Sequence of chain 1.C:
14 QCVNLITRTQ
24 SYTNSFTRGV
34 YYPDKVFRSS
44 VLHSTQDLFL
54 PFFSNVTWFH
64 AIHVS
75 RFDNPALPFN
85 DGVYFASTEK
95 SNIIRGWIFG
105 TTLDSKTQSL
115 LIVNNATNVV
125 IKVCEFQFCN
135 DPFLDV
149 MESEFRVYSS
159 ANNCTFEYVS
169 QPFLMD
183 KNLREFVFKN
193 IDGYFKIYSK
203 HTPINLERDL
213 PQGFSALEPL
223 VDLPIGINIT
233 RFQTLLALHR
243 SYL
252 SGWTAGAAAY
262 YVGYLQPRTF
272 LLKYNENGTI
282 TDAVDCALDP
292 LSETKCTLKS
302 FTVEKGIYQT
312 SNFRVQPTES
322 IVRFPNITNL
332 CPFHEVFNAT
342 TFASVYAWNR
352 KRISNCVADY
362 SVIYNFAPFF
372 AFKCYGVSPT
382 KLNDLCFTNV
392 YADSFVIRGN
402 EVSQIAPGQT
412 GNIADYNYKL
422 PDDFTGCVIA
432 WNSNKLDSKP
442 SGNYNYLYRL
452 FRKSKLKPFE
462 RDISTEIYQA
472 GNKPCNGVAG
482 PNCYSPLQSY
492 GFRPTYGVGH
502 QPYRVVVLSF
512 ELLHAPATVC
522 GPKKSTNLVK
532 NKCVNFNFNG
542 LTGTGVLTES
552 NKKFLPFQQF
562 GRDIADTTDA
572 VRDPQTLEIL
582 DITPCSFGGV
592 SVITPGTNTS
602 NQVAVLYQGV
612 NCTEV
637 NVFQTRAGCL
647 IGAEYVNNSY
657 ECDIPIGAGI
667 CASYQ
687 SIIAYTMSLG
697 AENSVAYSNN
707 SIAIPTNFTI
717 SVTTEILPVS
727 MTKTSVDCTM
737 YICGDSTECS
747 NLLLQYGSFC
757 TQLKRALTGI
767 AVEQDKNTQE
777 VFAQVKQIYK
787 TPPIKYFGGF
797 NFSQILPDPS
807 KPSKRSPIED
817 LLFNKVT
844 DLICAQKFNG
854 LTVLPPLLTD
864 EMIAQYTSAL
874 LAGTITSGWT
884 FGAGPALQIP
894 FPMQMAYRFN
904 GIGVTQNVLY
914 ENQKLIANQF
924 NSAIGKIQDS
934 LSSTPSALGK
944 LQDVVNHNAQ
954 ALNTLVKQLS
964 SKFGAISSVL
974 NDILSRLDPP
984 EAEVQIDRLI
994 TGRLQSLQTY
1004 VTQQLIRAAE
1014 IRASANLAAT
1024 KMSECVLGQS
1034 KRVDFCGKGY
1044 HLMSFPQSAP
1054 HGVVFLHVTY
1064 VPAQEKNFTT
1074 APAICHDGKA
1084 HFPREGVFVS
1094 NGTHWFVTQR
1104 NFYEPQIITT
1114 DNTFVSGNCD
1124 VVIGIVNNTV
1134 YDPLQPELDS

Binding-site contacts:
Ligand atom C4 contacts residue ASN327 of chain 1.C at 4.2 Å.
Ligand atom C1 contacts residue GLN576 of chain 1.C at 4.0 Å.
Ligand atom C1 contacts residue ASN327 of chain 1.C at 1.4 Å.
Ligand atom C4 contacts residue GLN576 of chain 1.C at 3.9 Å.
Ligand atom N2 contacts residue ASN327 of chain 1.C at 2.8 Å (h-bond).
Ligand atom C2 contacts residue GLN576 of chain 1.C at 3.4 Å.
Ligand atom O6 contacts residue PRO575 of chain 1.C at 3.7 Å.
Ligand atom O7 contacts residue GLN576 of chain 1.C at 3.7 Å.
Ligand atom O3 contacts residue GLN576 of chain 1.C at 4.1 Å.
Ligand atom C2 contacts residue ASN327 of chain 1.C at 2.4 Å.
Ligand atom C5 contacts residue ASN327 of chain 1.C at 3.7 Å.
Ligand atom C5 contacts residue PRO575 of chain 1.C at 3.9 Å (hydrophobic).
Ligand atom C6 contacts residue PRO575 of chain 1.C at 3.3 Å (hydrophobic).
Ligand atom C7 contacts residue ASN327 of chain 1.C at 3.6 Å.
Ligand atom N2 contacts residue GLN576 of chain 1.C at 4.4 Å.
Ligand atom C3 contacts residue GLN576 of chain 1.C at 4.0 Å.
Ligand atom O5 contacts residue GLN576 of chain 1.C at 3.8 Å.
Ligand atom O7 contacts residue ASN327 of chain 1.C at 4.0 Å.
Ligand atom C3 contacts residue ASN327 of chain 1.C at 3.8 Å.
Ligand atom C7 contacts residue GLN576 of chain 1.C at 4.4 Å.
Ligand atom C5 contacts residue GLN576 of chain 1.C at 4.4 Å.
Ligand atom C4 contacts residue PRO575 of chain 1.C at 4.3 Å (hydrophobic).
Ligand atom O5 contacts residue PRO575 of chain 1.C at 3.6 Å.
Ligand atom O5 contacts residue ASN327 of chain 1.C at 2.4 Å (h-bond).

This protein binds this small molecule.
Small molecule (SMILES): CC(=O)N[C@@H]1[C@@H](O)[C@H](O)[C@@H](CO)O[C@H]1O